Sequence of chain 1.A:
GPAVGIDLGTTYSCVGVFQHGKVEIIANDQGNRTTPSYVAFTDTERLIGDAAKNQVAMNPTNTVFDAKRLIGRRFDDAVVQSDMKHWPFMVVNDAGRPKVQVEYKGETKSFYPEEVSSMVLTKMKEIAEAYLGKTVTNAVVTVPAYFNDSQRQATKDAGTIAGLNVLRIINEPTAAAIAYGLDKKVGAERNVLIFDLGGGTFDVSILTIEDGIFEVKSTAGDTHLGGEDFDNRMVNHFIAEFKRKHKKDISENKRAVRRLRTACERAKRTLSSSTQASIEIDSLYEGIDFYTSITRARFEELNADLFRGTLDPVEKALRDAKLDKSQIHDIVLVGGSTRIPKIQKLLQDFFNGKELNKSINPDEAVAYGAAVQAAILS

This small molecule binds to this protein.
Small molecule (SMILES): OC[C@H]1C[C@@H](Nc2ncnc3cccc(OCc4ccccc4)c23)[C@H](O)[C@@H]1O

Binding-site contacts:
Ligand atom N1 contacts residue ARG277 of chain 1.A at 4.0 Å.
Ligand atom C4 contacts residue SER345 of chain 1.A at 3.9 Å.
Ligand atom C5 contacts residue GLY207 of chain 1.A at 3.9 Å.
Ligand atom C4 contacts residue GLY344 of chain 1.A at 3.8 Å.
Ligand atom N1 contacts residue ARG347 of chain 1.A at 3.9 Å.
Ligand atom O1 contacts residue GLU236 of chain 1.A at 4.0 Å.
Ligand atom C6 contacts residue GLY344 of chain 1.A at 3.6 Å.
Ligand atom O1 contacts residue GLY235 of chain 1.A at 3.0 Å.
Ligand atom C12 contacts residue SER280 of chain 1.A at 3.7 Å.
Ligand atom C11 contacts residue ARG277 of chain 1.A at 3.8 Å.
Ligand atom C12 contacts residue ARG277 of chain 1.A at 3.6 Å.
Ligand atom C7 contacts residue ARG277 of chain 1.A at 3.5 Å.
Ligand atom N2 contacts residue LYS276 of chain 1.A at 3.8 Å.
Ligand atom O1 contacts residue LYS276 of chain 1.A at 3.1 Å (salt-bridge).
Ligand atom O3 contacts residue ARG277 of chain 1.A at 3.8 Å.
Ligand atom C6 contacts residue ARG277 of chain 1.A at 3.9 Å.
Ligand atom N2 contacts residue GLY344 of chain 1.A at 3.7 Å.
Ligand atom C9 contacts residue ARG347 of chain 1.A at 3.7 Å.
Ligand atom C20 contacts residue ASP371 of chain 1.A at 3.4 Å.
Ligand atom O contacts residue TYR20 of chain 1.A at 3.6 Å.
Ligand atom C5 contacts residue TYR20 of chain 1.A at 4.0 Å (hydrophobic).
Ligand atom O3 contacts residue ARG347 of chain 1.A at 3.4 Å (salt-bridge).
Ligand atom N1 contacts residue SER280 of chain 1.A at 2.7 Å (h-bond).
Ligand atom O2 contacts residue LYS276 of chain 1.A at 2.9 Å (salt-bridge).
Ligand atom C13 contacts residue SER280 of chain 1.A at 3.5 Å.
Ligand atom C11 contacts residue SER280 of chain 1.A at 3.7 Å.
Ligand atom O contacts residue GLY207 of chain 1.A at 3.7 Å.
Ligand atom C7 contacts residue GLY344 of chain 1.A at 4.0 Å.
Ligand atom C11 contacts residue ARG347 of chain 1.A at 3.5 Å.
Ligand atom C19 contacts residue ASP371 of chain 1.A at 3.8 Å.
Ligand atom C12 contacts residue ARG347 of chain 1.A at 3.8 Å.
Ligand atom O2 contacts residue GLU273 of chain 1.A at 2.6 Å (salt-bridge).
Ligand atom C9 contacts residue ARG277 of chain 1.A at 3.9 Å.
Ligand atom C8 contacts residue ARG277 of chain 1.A at 3.5 Å.
Ligand atom C10 contacts residue ARG347 of chain 1.A at 3.4 Å.
Ligand atom C13 contacts residue ILE348 of chain 1.A at 3.9 Å (hydrophobic).
Ligand atom C1 contacts residue GLU273 of chain 1.A at 3.6 Å.
Ligand atom C8 contacts residue ARG347 of chain 1.A at 3.5 Å.
Ligand atom C14 contacts residue ARG277 of chain 1.A at 3.6 Å.
Ligand atom C1 contacts residue LYS276 of chain 1.A at 3.8 Å.